Sequence of chain 1.C:
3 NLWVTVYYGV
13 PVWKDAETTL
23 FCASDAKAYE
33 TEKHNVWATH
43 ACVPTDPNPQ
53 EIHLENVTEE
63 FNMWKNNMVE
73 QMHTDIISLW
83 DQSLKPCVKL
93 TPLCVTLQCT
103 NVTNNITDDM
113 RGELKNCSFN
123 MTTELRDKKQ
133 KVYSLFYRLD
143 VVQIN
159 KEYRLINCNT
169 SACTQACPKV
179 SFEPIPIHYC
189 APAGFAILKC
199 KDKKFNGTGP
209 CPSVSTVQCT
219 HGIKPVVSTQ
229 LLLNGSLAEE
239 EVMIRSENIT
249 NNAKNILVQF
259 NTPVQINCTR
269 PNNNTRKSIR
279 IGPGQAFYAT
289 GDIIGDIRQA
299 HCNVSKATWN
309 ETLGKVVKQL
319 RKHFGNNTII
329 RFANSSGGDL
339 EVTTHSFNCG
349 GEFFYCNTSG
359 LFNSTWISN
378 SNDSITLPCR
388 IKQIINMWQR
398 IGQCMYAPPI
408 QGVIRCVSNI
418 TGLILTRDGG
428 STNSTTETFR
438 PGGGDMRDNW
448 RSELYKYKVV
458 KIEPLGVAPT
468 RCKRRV

Binding-site contacts:
Ligand atom C6 contacts residue THR206 of chain 1.C at 4.2 Å.
Ligand atom O5 contacts residue ASN204 of chain 1.C at 2.4 Å (h-bond).
Ligand atom N2 contacts residue ASN204 of chain 1.C at 2.9 Å (h-bond).
Ligand atom C1 contacts residue ASN204 of chain 1.C at 1.4 Å.
Ligand atom C2 contacts residue ASN204 of chain 1.C at 2.5 Å.
Ligand atom C5 contacts residue ASN204 of chain 1.C at 3.7 Å.
Ligand atom C8 contacts residue ASN204 of chain 1.C at 4.3 Å.
Ligand atom O7 contacts residue HIS321 of chain 1.C at 3.6 Å.
Ligand atom C4 contacts residue ASN204 of chain 1.C at 4.2 Å.
Ligand atom C7 contacts residue ASN204 of chain 1.C at 3.2 Å.
Ligand atom O7 contacts residue ASN204 of chain 1.C at 3.1 Å (h-bond).
Ligand atom C8 contacts residue SER244 of chain 1.C at 3.3 Å.
Ligand atom O6 contacts residue ASN204 of chain 1.C at 4.3 Å.
Ligand atom O5 contacts residue THR206 of chain 1.C at 3.3 Å (h-bond).
Ligand atom C5 contacts residue THR206 of chain 1.C at 3.5 Å.
Ligand atom C1 contacts residue THR206 of chain 1.C at 3.2 Å.
Ligand atom C3 contacts residue ASN204 of chain 1.C at 3.8 Å.

This protein binds this small molecule.
Small molecule (SMILES): CC(=O)N[C@@H]1[C@@H](O)[C@H](O)[C@@H](CO)O[C@H]1O